Sequence of chain 1.C:
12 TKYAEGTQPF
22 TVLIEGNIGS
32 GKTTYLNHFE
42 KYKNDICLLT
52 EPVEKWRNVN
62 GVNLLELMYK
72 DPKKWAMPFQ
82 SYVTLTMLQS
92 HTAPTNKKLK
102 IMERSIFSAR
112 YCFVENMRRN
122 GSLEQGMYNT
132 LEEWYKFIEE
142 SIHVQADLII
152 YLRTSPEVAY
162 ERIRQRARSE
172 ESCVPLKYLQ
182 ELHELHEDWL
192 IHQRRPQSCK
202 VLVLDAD

This protein binds this small molecule.
Small molecule (SMILES): Nc1ccn([C@H]2CC[C@@H](COP(=O)(O)O)O2)c(=O)n1

Binding-site contacts:
Ligand atom O5' contacts residue ARG105 of chain 1.C at 3.2 Å (salt-bridge).
Ligand atom N4 contacts residue VAL84 of chain 1.C at 3.5 Å.
Ligand atom C1' contacts residue TYR70 of chain 1.C at 4.1 Å (hydrophobic).
Ligand atom O5' contacts residue GLU52 of chain 1.C at 2.4 Å (salt-bridge).
Ligand atom N3 contacts residue GLN81 of chain 1.C at 3.1 Å (h-bond).
Ligand atom C2' contacts residue ILE29 of chain 1.C at 3.5 Å (hydrophobic).
Ligand atom O2 contacts residue PHE114 of chain 1.C at 3.8 Å.
Ligand atom C2 contacts residue PHE114 of chain 1.C at 3.4 Å (hydrophobic).
Ligand atom N4 contacts residue ALA110 of chain 1.C at 3.6 Å.
Ligand atom O2 contacts residue GLN81 of chain 1.C at 3.8 Å.
Ligand atom C4 contacts residue GLN81 of chain 1.C at 4.0 Å.
Ligand atom C2 contacts residue GLN81 of chain 1.C at 3.9 Å.
Ligand atom C3' contacts residue TYR70 of chain 1.C at 3.9 Å (hydrophobic).
Ligand atom C6 contacts residue TRP57 of chain 1.C at 4.1 Å (hydrophobic).
Ligand atom C5' contacts residue ARG105 of chain 1.C at 4.0 Å.
Ligand atom C4' contacts residue GLU172 of chain 1.C at 4.0 Å.
Ligand atom C5 contacts residue PHE114 of chain 1.C at 3.7 Å (hydrophobic).
Ligand atom O5' contacts residue TRP57 of chain 1.C at 3.7 Å.
Ligand atom C5 contacts residue ARG105 of chain 1.C at 4.2 Å.
Ligand atom C3' contacts residue GLU172 of chain 1.C at 3.7 Å.
Ligand atom O4' contacts residue LEU66 of chain 1.C at 4.0 Å.
Ligand atom C5 contacts residue GLU52 of chain 1.C at 3.6 Å.
Ligand atom C6 contacts residue GLU52 of chain 1.C at 3.4 Å.
Ligand atom C4 contacts residue PHE114 of chain 1.C at 3.2 Å (hydrophobic).
Ligand atom C2' contacts residue TYR70 of chain 1.C at 3.8 Å (hydrophobic).
Ligand atom C5' contacts residue GLU52 of chain 1.C at 3.3 Å.
Ligand atom C2' contacts residue PHE114 of chain 1.C at 3.7 Å (hydrophobic).
Ligand atom N4 contacts residue GLN81 of chain 1.C at 3.5 Å (h-bond).
Ligand atom N3 contacts residue PHE80 of chain 1.C at 3.8 Å.
Ligand atom N4 contacts residue PHE114 of chain 1.C at 3.4 Å.
Ligand atom C3' contacts residue ILE29 of chain 1.C at 3.6 Å (hydrophobic).
Ligand atom O2 contacts residue MET69 of chain 1.C at 3.6 Å.
Ligand atom C4 contacts residue VAL84 of chain 1.C at 4.1 Å (hydrophobic).
Ligand atom C6 contacts residue PHE114 of chain 1.C at 3.9 Å (hydrophobic).
Ligand atom O4' contacts residue TRP57 of chain 1.C at 3.8 Å.
Ligand atom C6 contacts residue ARG105 of chain 1.C at 3.6 Å.
Ligand atom O2 contacts residue PHE80 of chain 1.C at 3.3 Å.
Ligand atom C2 contacts residue PHE80 of chain 1.C at 3.7 Å (hydrophobic).
Ligand atom N1 contacts residue PHE114 of chain 1.C at 3.8 Å.
Ligand atom N3 contacts residue PHE114 of chain 1.C at 3.2 Å.